This protein binds this small molecule.
Small molecule (SMILES): CC(=O)N[C@H]1[C@H](O[C@H]2[C@H](O)[C@@H](NC(C)=O)CO[C@@H]2CO)O[C@H](CO)[C@@H](O)[C@@H]1O

Sequence of chain 1.A:
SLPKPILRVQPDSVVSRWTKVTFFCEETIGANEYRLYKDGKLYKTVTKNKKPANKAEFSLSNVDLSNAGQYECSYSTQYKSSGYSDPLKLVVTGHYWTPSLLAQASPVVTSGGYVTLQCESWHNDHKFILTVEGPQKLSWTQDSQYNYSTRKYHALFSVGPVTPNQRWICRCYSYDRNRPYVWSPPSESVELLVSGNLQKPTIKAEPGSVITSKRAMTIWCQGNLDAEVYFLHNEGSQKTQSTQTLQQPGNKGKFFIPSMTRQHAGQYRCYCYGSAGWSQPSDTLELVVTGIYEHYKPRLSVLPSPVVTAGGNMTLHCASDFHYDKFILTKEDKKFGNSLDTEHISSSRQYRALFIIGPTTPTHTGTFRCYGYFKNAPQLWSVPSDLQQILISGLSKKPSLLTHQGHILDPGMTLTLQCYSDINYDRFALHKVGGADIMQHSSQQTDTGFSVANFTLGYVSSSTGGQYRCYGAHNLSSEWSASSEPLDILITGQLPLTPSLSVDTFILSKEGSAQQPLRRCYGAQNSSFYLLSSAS

Binding-site contacts:
Ligand atom C8 contacts residue ASN457 of chain 1.A at 4.3 Å.
Ligand atom O6 contacts residue HIS407 of chain 1.A at 2.8 Å (h-bond).
Ligand atom C7 contacts residue HIS407 of chain 1.A at 4.4 Å.
Ligand atom C8 contacts residue HIS407 of chain 1.A at 4.2 Å.
Ligand atom C8 contacts residue GLN408 of chain 1.A at 3.3 Å.
Ligand atom C1 contacts residue ASN457 of chain 1.A at 1.4 Å.
Ligand atom O7 contacts residue GLN408 of chain 1.A at 4.4 Å.
Ligand atom O5 contacts residue ASN457 of chain 1.A at 2.4 Å (h-bond).
Ligand atom C6 contacts residue ASN457 of chain 1.A at 4.4 Å.
Ligand atom O7 contacts residue ASN457 of chain 1.A at 3.2 Å (h-bond).
Ligand atom C1 contacts residue GLN421 of chain 1.A at 4.4 Å.
Ligand atom C5 contacts residue GLN421 of chain 1.A at 3.3 Å.
Ligand atom N2 contacts residue ASN457 of chain 1.A at 2.9 Å (h-bond).
Ligand atom C3 contacts residue ASN457 of chain 1.A at 3.8 Å.
Ligand atom C5 contacts residue ASN457 of chain 1.A at 3.7 Å.
Ligand atom O6 contacts residue GLN421 of chain 1.A at 2.5 Å (h-bond).
Ligand atom O7 contacts residue HIS407 of chain 1.A at 4.0 Å.
Ligand atom C6 contacts residue THR419 of chain 1.A at 4.2 Å.
Ligand atom C2 contacts residue ASN457 of chain 1.A at 2.5 Å.
Ligand atom C7 contacts residue GLN408 of chain 1.A at 4.3 Å.
Ligand atom C6 contacts residue HIS407 of chain 1.A at 3.2 Å.
Ligand atom C6 contacts residue GLN421 of chain 1.A at 3.2 Å.
Ligand atom C8 contacts residue THR419 of chain 1.A at 3.9 Å.
Ligand atom C4 contacts residue ASN457 of chain 1.A at 4.3 Å.
Ligand atom C7 contacts residue ASN457 of chain 1.A at 3.2 Å.
Ligand atom C8 contacts residue GLN447 of chain 1.A at 4.2 Å.
Ligand atom O5 contacts residue GLN421 of chain 1.A at 3.7 Å.